Binding-site contacts:
Ligand atom C8 contacts residue ASN28 of chain 3.A at 4.4 Å.
Ligand atom C1 contacts residue ALA29 of chain 3.A at 4.3 Å (hydrophobic).
Ligand atom O5 contacts residue ALA29 of chain 3.A at 3.4 Å (h-bond).
Ligand atom C5 contacts residue ALA29 of chain 3.A at 4.1 Å (hydrophobic).
Ligand atom C6 contacts residue ALA29 of chain 3.A at 3.8 Å (hydrophobic).
Ligand atom C4 contacts residue ASN28 of chain 3.A at 4.3 Å.
Ligand atom C3 contacts residue ASN28 of chain 3.A at 3.8 Å.
Ligand atom O7 contacts residue ASN28 of chain 3.A at 3.5 Å (h-bond).
Ligand atom N2 contacts residue ASN28 of chain 3.A at 2.8 Å (h-bond).
Ligand atom O5 contacts residue ASN28 of chain 3.A at 2.5 Å (h-bond).
Ligand atom C2 contacts residue ASN28 of chain 3.A at 2.4 Å.
Ligand atom O5 contacts residue THR30 of chain 3.A at 4.4 Å.
Ligand atom C7 contacts residue ASN28 of chain 3.A at 3.3 Å.
Ligand atom C5 contacts residue ASN28 of chain 3.A at 3.7 Å.
Ligand atom C6 contacts residue THR30 of chain 3.A at 4.4 Å.
Ligand atom C1 contacts residue ASN28 of chain 3.A at 1.4 Å.
Ligand atom O6 contacts residue ALA29 of chain 3.A at 4.1 Å.

This small molecule binds to this protein.
Small molecule (SMILES): CC(=O)N[C@@H]1[C@@H](O)[C@H](O)[C@@H](CO)O[C@H]1O

Sequence of chain 3.A:
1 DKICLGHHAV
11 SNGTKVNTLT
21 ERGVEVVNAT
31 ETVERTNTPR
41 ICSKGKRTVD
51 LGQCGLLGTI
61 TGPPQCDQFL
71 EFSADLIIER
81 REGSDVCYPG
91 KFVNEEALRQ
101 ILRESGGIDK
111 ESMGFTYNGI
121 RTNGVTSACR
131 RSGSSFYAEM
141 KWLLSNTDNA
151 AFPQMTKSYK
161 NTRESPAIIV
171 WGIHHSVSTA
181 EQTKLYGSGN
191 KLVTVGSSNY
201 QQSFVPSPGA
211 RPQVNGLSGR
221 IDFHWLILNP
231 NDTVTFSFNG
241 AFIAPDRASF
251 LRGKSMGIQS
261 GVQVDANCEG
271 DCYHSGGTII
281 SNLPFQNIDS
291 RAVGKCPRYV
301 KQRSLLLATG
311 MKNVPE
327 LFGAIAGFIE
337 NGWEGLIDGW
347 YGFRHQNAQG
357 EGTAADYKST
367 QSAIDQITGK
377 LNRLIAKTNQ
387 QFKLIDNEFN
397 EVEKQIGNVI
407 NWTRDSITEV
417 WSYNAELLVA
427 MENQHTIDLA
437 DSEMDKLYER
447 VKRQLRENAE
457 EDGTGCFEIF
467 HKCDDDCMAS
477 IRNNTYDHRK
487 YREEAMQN